The small molecule below binds the protein below.
Small molecule (SMILES): O=C(CSc1nnc(-c2ccccc2C(=O)O)[nH]1)Nc1nc2ccccc2s1

Sequence of chain 1.A:
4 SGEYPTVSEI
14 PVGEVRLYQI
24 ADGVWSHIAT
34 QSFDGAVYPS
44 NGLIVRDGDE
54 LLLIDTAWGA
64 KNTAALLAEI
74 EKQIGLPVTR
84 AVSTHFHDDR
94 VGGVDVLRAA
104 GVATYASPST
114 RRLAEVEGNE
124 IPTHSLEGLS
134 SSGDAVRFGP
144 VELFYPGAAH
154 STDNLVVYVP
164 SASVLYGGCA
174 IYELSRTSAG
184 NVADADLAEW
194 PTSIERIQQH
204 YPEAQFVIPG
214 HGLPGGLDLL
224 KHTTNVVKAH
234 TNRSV

Binding-site contacts:
Ligand atom C25 contacts residue TRP61 of chain 1.A at 3.6 Å (hydrophobic).
Ligand atom C06 contacts residue HIS214 of chain 1.A at 3.3 Å.
Ligand atom C09 contacts residue TYR41 of chain 1.A at 3.6 Å (hydrophobic).
Ligand atom N04 contacts residue HIS214 of chain 1.A at 3.5 Å (h-bond).
Ligand atom N04 contacts residue ZN1 of chain 1.H at 2.0 Å.
Ligand atom C12 contacts residue ZN1 of chain 1.H at 3.2 Å.
Ligand atom O13 contacts residue CYS172 of chain 1.A at 3.4 Å.
Ligand atom N03 contacts residue ZN1 of chain 1.H at 3.0 Å.
Ligand atom C11 contacts residue ZN1 of chain 1.H at 3.5 Å.
Ligand atom S15 contacts residue ZN1 of chain 1.G at 3.6 Å.
Ligand atom S21 contacts residue ASP92 of chain 1.A at 3.5 Å (salt-bridge).
Ligand atom N03 contacts residue ZN1 of chain 1.G at 2.0 Å.
Ligand atom N04 contacts residue HIS153 of chain 1.A at 3.5 Å.
Ligand atom C06 contacts residue ZN1 of chain 1.H at 3.3 Å.
Ligand atom O13 contacts residue HIS214 of chain 1.A at 3.0 Å (h-bond).
Ligand atom N03 contacts residue ASP92 of chain 1.A at 3.2 Å (salt-bridge).
Ligand atom O13 contacts residue HIS153 of chain 1.A at 3.3 Å.
Ligand atom C24 contacts residue TRP61 of chain 1.A at 3.5 Å (hydrophobic).
Ligand atom O14 contacts residue GLY183 of chain 1.A at 3.6 Å.
Ligand atom N04 contacts residue ASP92 of chain 1.A at 2.9 Å (salt-bridge).
Ligand atom N01 contacts residue ASN184 of chain 1.A at 3.6 Å.
Ligand atom O14 contacts residue ASN184 of chain 1.A at 3.0 Å (h-bond).
Ligand atom N03 contacts residue HIS153 of chain 1.A at 3.2 Å (h-bond).
Ligand atom C11 contacts residue HIS214 of chain 1.A at 3.2 Å.
Ligand atom C07 contacts residue HIS214 of chain 1.A at 3.5 Å.
Ligand atom S21 contacts residue ASP91 of chain 1.A at 3.5 Å.
Ligand atom N03 contacts residue HIS90 of chain 1.A at 3.3 Å (h-bond).
Ligand atom O19 contacts residue ASP91 of chain 1.A at 3.6 Å (salt-bridge).
Ligand atom O19 contacts residue ASP92 of chain 1.A at 3.2 Å (salt-bridge).
Ligand atom C02 contacts residue ZN1 of chain 1.G at 3.0 Å.
Ligand atom O13 contacts residue ZN1 of chain 1.H at 2.4 Å.
Ligand atom C05 contacts residue ZN1 of chain 1.H at 2.9 Å.
Ligand atom C05 contacts residue ASP92 of chain 1.A at 3.6 Å.
Ligand atom C25 contacts residue GLY62 of chain 1.A at 3.7 Å.
Ligand atom S15 contacts residue HIS90 of chain 1.A at 3.2 Å (h-bond).
Ligand atom S21 contacts residue TRP61 of chain 1.A at 3.6 Å.
Ligand atom C02 contacts residue HIS90 of chain 1.A at 3.6 Å.
Ligand atom N04 contacts residue ZN1 of chain 1.G at 3.0 Å.
Ligand atom C08 contacts residue TYR41 of chain 1.A at 3.6 Å (hydrophobic).
Ligand atom C12 contacts residue HIS214 of chain 1.A at 3.5 Å.